A small-molecule ligand and the protein it binds are described below.
Small molecule (SMILES): [H]/N=C(/N)NCCC[C@H](NC(=O)[C@@H](CC(=O)NO)Cc1ccc2ccccc2c1)C(=O)NCC(=O)NCC(N)=O

Sequence of chain 1.A:
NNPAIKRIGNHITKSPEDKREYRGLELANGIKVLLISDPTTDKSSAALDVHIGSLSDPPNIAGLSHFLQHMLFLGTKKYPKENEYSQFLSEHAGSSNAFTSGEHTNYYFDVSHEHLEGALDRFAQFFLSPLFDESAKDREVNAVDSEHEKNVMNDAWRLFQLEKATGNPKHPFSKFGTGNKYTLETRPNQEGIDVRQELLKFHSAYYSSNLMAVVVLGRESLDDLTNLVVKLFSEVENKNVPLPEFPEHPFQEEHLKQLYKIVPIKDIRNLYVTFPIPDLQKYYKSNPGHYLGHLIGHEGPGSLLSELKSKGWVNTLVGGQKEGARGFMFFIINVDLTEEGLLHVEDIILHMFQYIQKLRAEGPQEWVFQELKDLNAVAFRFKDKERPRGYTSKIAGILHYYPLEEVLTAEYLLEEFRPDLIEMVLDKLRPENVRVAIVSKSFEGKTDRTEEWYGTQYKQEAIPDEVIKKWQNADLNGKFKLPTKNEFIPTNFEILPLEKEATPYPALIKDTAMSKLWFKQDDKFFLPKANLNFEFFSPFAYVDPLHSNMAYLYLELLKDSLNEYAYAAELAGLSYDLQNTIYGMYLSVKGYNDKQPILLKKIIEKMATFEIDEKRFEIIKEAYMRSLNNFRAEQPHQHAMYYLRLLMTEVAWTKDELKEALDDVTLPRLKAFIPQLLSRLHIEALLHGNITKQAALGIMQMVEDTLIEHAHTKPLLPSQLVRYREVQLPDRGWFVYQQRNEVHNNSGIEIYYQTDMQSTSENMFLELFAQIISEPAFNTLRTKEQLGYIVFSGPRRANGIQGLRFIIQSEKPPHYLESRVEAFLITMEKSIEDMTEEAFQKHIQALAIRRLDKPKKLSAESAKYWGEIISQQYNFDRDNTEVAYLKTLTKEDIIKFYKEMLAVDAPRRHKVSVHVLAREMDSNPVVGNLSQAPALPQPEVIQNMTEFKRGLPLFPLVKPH

Binding-site contacts:
Ligand atom C13 contacts residue ALA140 of chain 1.A at 3.4 Å (hydrophobic).
Ligand atom C14 contacts residue HIS112 of chain 1.A at 3.7 Å.
Ligand atom N16 contacts residue ALA140 of chain 1.A at 3.5 Å (h-bond).
Ligand atom O11 contacts residue ARG824 of chain 1.A at 2.8 Å (salt-bridge).
Ligand atom C18 contacts residue GLN111 of chain 1.A at 3.3 Å.
Ligand atom O11 contacts residue TYR831 of chain 1.A at 3.5 Å.
Ligand atom C02 contacts residue PHE820 of chain 1.A at 3.7 Å (hydrophobic).
Ligand atom N16 contacts residue ZN1 of chain 1.E at 2.6 Å.
Ligand atom C29 contacts residue ASN139 of chain 1.A at 3.7 Å.
Ligand atom O15 contacts residue TYR831 of chain 1.A at 2.7 Å (h-bond).
Ligand atom C14 contacts residue TYR831 of chain 1.A at 3.5 Å (hydrophobic).
Ligand atom O15 contacts residue ZN1 of chain 1.E at 2.5 Å.
Ligand atom C13 contacts residue ASN139 of chain 1.A at 3.1 Å.
Ligand atom C12 contacts residue ASN139 of chain 1.A at 3.6 Å.
Ligand atom N01 contacts residue SER128 of chain 1.A at 3.8 Å.
Ligand atom C06 contacts residue PHE820 of chain 1.A at 3.8 Å (hydrophobic).
Ligand atom C14 contacts residue ZN1 of chain 1.E at 2.9 Å.
Ligand atom N04 contacts residue PHE820 of chain 1.A at 3.5 Å.
Ligand atom N16 contacts residue HIS112 of chain 1.A at 3.5 Å (h-bond).
Ligand atom C07 contacts residue ASN139 of chain 1.A at 3.8 Å.
Ligand atom C21 contacts residue PHE115 of chain 1.A at 3.7 Å (hydrophobic).
Ligand atom O17 contacts residue HIS112 of chain 1.A at 3.0 Å (h-bond).
Ligand atom C26 contacts residue GLU182 of chain 1.A at 3.8 Å.
Ligand atom O17 contacts residue HIS108 of chain 1.A at 2.5 Å (h-bond).
Ligand atom C23 contacts residue SER128 of chain 1.A at 3.4 Å.
Ligand atom C13 contacts residue GLN111 of chain 1.A at 3.6 Å.
Ligand atom C22 contacts residue PHE115 of chain 1.A at 3.7 Å (hydrophobic).
Ligand atom C10 contacts residue ASN139 of chain 1.A at 3.7 Å.
Ligand atom O17 contacts residue GLN111 of chain 1.A at 3.5 Å (h-bond).
Ligand atom O15 contacts residue GLU189 of chain 1.A at 3.1 Å (salt-bridge).
Ligand atom C28 contacts residue ARG824 of chain 1.A at 3.7 Å.
Ligand atom O30 contacts residue ASN139 of chain 1.A at 2.8 Å (h-bond).
Ligand atom C14 contacts residue GLN111 of chain 1.A at 3.8 Å.
Ligand atom N09 contacts residue ASN139 of chain 1.A at 2.9 Å (h-bond).
Ligand atom C25 contacts residue LEU116 of chain 1.A at 3.1 Å (hydrophobic).
Ligand atom O15 contacts residue HIS112 of chain 1.A at 3.5 Å (h-bond).
Ligand atom C18 contacts residue ASN139 of chain 1.A at 3.4 Å.
Ligand atom O17 contacts residue ZN1 of chain 1.E at 1.6 Å.
Ligand atom O17 contacts residue GLU189 of chain 1.A at 3.2 Å (salt-bridge).
Ligand atom N16 contacts residue GLN111 of chain 1.A at 3.0 Å (h-bond).